Binding-site contacts:
Ligand atom CAQ contacts residue ASP107 of chain 2.B at 3.1 Å.
Ligand atom OAH contacts residue GLY109 of chain 2.B at 2.9 Å (h-bond).
Ligand atom OAD contacts residue SER108 of chain 2.B at 2.2 Å (h-bond).
Ligand atom OAC contacts residue ASP163 of chain 2.B at 2.9 Å (salt-bridge).
Ligand atom N1 contacts residue PHE156 of chain 2.B at 3.4 Å.
Ligand atom O6 contacts residue LYS135 of chain 2.B at 3.6 Å.
Ligand atom CAK contacts residue ASP104 of chain 2.B at 3.9 Å.
Ligand atom OAH contacts residue ILE106 of chain 2.B at 3.3 Å.
Ligand atom OAG contacts residue SER108 of chain 2.B at 3.7 Å.
Ligand atom OAE contacts residue ASP104 of chain 2.B at 3.5 Å (salt-bridge).
Ligand atom C6 contacts residue PHE156 of chain 2.B at 3.6 Å (hydrophobic).
Ligand atom O6 contacts residue VAL157 of chain 2.B at 2.9 Å (h-bond).
Ligand atom CAJ contacts residue ASP104 of chain 2.B at 3.8 Å.
Ligand atom PBC contacts residue ASP107 of chain 2.B at 3.2 Å.
Ligand atom N2 contacts residue ASP163 of chain 2.B at 3.0 Å (salt-bridge).
Ligand atom C8 contacts residue ARG138 of chain 2.B at 3.8 Å.
Ligand atom OAD contacts residue ASP107 of chain 2.B at 3.2 Å (salt-bridge).
Ligand atom OAF contacts residue ARG169 of chain 2.B at 3.3 Å (salt-bridge).
Ligand atom C8 contacts residue ASP107 of chain 2.B at 3.1 Å.
Ligand atom C6 contacts residue ILE105 of chain 2.B at 3.7 Å (hydrophobic).
Ligand atom OAG contacts residue THR111 of chain 2.B at 2.4 Å (h-bond).
Ligand atom OAG contacts residue ASN110 of chain 2.B at 3.6 Å.
Ligand atom PBC contacts residue GLY109 of chain 2.B at 3.8 Å.
Ligand atom PBC contacts residue THR111 of chain 2.B at 3.6 Å.
Ligand atom CAJ contacts residue GLU103 of chain 2.B at 3.7 Å.
Ligand atom OAU contacts residue GLU103 of chain 2.B at 3.3 Å (salt-bridge).
Ligand atom C2 contacts residue ILE162 of chain 2.B at 3.9 Å (hydrophobic).
Ligand atom N1 contacts residue ILE162 of chain 2.B at 3.5 Å.
Ligand atom OAF contacts residue GLY48 of chain 2.B at 3.0 Å (h-bond).
Ligand atom N2 contacts residue ILE162 of chain 2.B at 3.8 Å.
Ligand atom CAQ contacts residue ILE105 of chain 2.B at 3.6 Å (hydrophobic).
Ligand atom C6 contacts residue VAL157 of chain 2.B at 3.7 Å (hydrophobic).
Ligand atom PBC contacts residue SER108 of chain 2.B at 3.2 Å.
Ligand atom OAC contacts residue ARG169 of chain 2.B at 3.6 Å (salt-bridge).
Ligand atom N1 contacts residue VAL157 of chain 2.B at 3.5 Å (h-bond).
Ligand atom C5 contacts residue ILE105 of chain 2.B at 3.7 Å (hydrophobic).
Ligand atom OAH contacts residue ASP107 of chain 2.B at 2.9 Å (salt-bridge).
Ligand atom OAH contacts residue SER108 of chain 2.B at 3.2 Å (h-bond).
Ligand atom N7 contacts residue LYS135 of chain 2.B at 3.1 Å (salt-bridge).
Ligand atom O6 contacts residue PHE156 of chain 2.B at 3.6 Å.

A small-molecule ligand and the protein it binds are described below.
Small molecule (SMILES): Nc1nc(=O)c2ncn(CCN(CCOCCP(=O)(O)O)CCP(=O)(O)O)c2[nH]1

Sequence of chain 2.B:
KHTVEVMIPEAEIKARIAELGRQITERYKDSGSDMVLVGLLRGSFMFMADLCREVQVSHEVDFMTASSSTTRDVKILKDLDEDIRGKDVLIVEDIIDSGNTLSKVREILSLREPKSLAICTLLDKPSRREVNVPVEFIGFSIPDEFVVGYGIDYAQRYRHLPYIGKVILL